Binding-site contacts:
Ligand atom C10 contacts residue SER148 of chain 1.D at 4.5 Å.
Ligand atom C3 contacts residue TYR197 of chain 1.D at 3.7 Å (hydrophobic).
Ligand atom N1 contacts residue SER150 of chain 1.D at 4.0 Å.
Ligand atom N1 contacts residue LEU123 of chain 1.E at 4.1 Å.
Ligand atom C8 contacts residue TYR190 of chain 1.D at 4.2 Å (hydrophobic).
Ligand atom C10 contacts residue TRP149 of chain 1.D at 3.3 Å (hydrophobic).
Ligand atom C5 contacts residue ILE113 of chain 1.E at 4.0 Å (hydrophobic).
Ligand atom N2 contacts residue TRP149 of chain 1.D at 2.9 Å (h-bond).
Ligand atom C9 contacts residue TRP149 of chain 1.D at 3.8 Å (hydrophobic).
Ligand atom C8 contacts residue TRP149 of chain 1.D at 4.3 Å (hydrophobic).
Ligand atom C6 contacts residue CYS192 of chain 1.D at 4.2 Å (hydrophobic).
Ligand atom C9 contacts residue TYR190 of chain 1.D at 4.3 Å (hydrophobic).
Ligand atom N2 contacts residue TYR93 of chain 1.D at 4.5 Å.
Ligand atom C4 contacts residue TYR197 of chain 1.D at 4.2 Å (hydrophobic).
Ligand atom C4 contacts residue LEU121 of chain 1.E at 4.3 Å (hydrophobic).
Ligand atom C7 contacts residue CYS192 of chain 1.D at 3.7 Å (hydrophobic).
Ligand atom C4 contacts residue ILE113 of chain 1.E at 3.6 Å (hydrophobic).
Ligand atom C7 contacts residue TRP59 of chain 1.E at 4.4 Å (hydrophobic).
Ligand atom C4 contacts residue CYS193 of chain 1.D at 4.2 Å (hydrophobic).
Ligand atom C3 contacts residue CYS192 of chain 1.D at 4.4 Å (hydrophobic).
Ligand atom C10 contacts residue TYR93 of chain 1.D at 3.9 Å (hydrophobic).
Ligand atom C6 contacts residue TRP149 of chain 1.D at 3.8 Å (hydrophobic).
Ligand atom C10 contacts residue TYR197 of chain 1.D at 3.6 Å (hydrophobic).
Ligand atom C2 contacts residue CYS193 of chain 1.D at 4.4 Å (hydrophobic).
Ligand atom C9 contacts residue TYR93 of chain 1.D at 4.0 Å (hydrophobic).
Ligand atom C5 contacts residue LEU123 of chain 1.E at 4.3 Å (hydrophobic).
Ligand atom C5 contacts residue LEU121 of chain 1.E at 4.5 Å (hydrophobic).
Ligand atom C3 contacts residue CYS193 of chain 1.D at 3.5 Å (hydrophobic).
Ligand atom C1 contacts residue TRP149 of chain 1.D at 3.2 Å (hydrophobic).
Ligand atom C8 contacts residue TRP59 of chain 1.E at 3.6 Å (hydrophobic).
Ligand atom C6 contacts residue CYS193 of chain 1.D at 4.5 Å (hydrophobic).
Ligand atom C2 contacts residue TRP149 of chain 1.D at 3.6 Å (hydrophobic).
Ligand atom C10 contacts residue TYR190 of chain 1.D at 4.0 Å (hydrophobic).
Ligand atom C2 contacts residue TYR197 of chain 1.D at 4.5 Å (hydrophobic).
Ligand atom C7 contacts residue LEU123 of chain 1.E at 3.9 Å (hydrophobic).
Ligand atom C1 contacts residue LEU123 of chain 1.E at 4.2 Å (hydrophobic).
Ligand atom C6 contacts residue TYR197 of chain 1.D at 4.4 Å (hydrophobic).
Ligand atom C5 contacts residue SER150 of chain 1.D at 4.4 Å.
Ligand atom N1 contacts residue TRP149 of chain 1.D at 3.6 Å.

Sequence of chain 1.E:
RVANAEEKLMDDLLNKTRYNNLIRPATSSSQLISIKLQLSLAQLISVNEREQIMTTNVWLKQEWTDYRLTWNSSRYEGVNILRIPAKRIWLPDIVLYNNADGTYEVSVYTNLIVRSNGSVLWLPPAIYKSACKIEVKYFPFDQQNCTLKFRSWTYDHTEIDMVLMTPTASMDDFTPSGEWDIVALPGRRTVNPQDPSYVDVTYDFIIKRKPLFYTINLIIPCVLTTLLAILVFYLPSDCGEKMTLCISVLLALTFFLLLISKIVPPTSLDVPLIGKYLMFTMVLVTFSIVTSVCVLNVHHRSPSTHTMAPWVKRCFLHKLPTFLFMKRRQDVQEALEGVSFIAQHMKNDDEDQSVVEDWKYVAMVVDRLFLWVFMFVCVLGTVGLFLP

This protein binds this small molecule.
Small molecule (SMILES): CN1CCC[C@H]1c1cccnc1

Sequence of chain 1.D:
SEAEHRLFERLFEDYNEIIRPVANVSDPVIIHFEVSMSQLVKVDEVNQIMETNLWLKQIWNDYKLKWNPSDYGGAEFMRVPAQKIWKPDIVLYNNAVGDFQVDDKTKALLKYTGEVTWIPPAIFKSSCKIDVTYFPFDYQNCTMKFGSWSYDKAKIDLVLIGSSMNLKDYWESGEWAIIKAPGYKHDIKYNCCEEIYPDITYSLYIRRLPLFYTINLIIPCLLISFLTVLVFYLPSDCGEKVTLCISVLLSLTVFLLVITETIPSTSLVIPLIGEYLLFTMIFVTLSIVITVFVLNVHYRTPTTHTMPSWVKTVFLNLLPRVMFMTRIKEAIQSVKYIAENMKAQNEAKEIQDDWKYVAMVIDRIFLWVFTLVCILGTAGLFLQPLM